Binding-site contacts:
Ligand atom C14 contacts residue PHE298 of chain 1.B at 3.9 Å (hydrophobic).
Ligand atom C29 contacts residue GLN295 of chain 1.B at 3.7 Å.
Ligand atom C8 contacts residue ILE302 of chain 1.B at 3.9 Å (hydrophobic).
Ligand atom C24 contacts residue MET199 of chain 1.B at 3.6 Å (hydrophobic).
Ligand atom O1 contacts residue PHE298 of chain 1.B at 3.8 Å.
Ligand atom C5 contacts residue PHE298 of chain 1.B at 3.7 Å (hydrophobic).
Ligand atom O2 contacts residue MET199 of chain 1.B at 3.2 Å.
Ligand atom C10 contacts residue MET283 of chain 1.B at 3.4 Å (hydrophobic).
Ligand atom C16 contacts residue MET283 of chain 1.B at 3.5 Å (hydrophobic).
Ligand atom O3 contacts residue GLN295 of chain 1.B at 2.9 Å (h-bond).
Ligand atom C28 contacts residue PHE298 of chain 1.B at 3.4 Å (hydrophobic).
Ligand atom C18 contacts residue MET283 of chain 1.B at 3.6 Å (hydrophobic).
Ligand atom C29 contacts residue MET283 of chain 1.B at 3.7 Å (hydrophobic).
Ligand atom N3 contacts residue MET283 of chain 1.B at 3.6 Å.
Ligand atom O1 contacts residue ILE262 of chain 1.B at 3.5 Å.
Ligand atom C17 contacts residue MET283 of chain 1.B at 3.3 Å (hydrophobic).
Ligand atom C15 contacts residue PHE298 of chain 1.B at 3.6 Å (hydrophobic).
Ligand atom N5 contacts residue PRO282 of chain 1.B at 3.7 Å.
Ligand atom C1 contacts residue GLN295 of chain 1.B at 3.9 Å.
Ligand atom C25 contacts residue LEU245 of chain 1.B at 3.6 Å (hydrophobic).
Ligand atom O3 contacts residue PHE298 of chain 1.B at 3.5 Å.
Ligand atom O1 contacts residue GLN295 of chain 1.B at 3.0 Å (h-bond).
Ligand atom C3 contacts residue PHE298 of chain 1.B at 3.8 Å (hydrophobic).
Ligand atom C16 contacts residue ILE302 of chain 1.B at 3.9 Å (hydrophobic).
Ligand atom C19 contacts residue EDO1 of chain 1.T at 3.9 Å.
Ligand atom C20 contacts residue MET199 of chain 1.B at 3.7 Å (hydrophobic).
Ligand atom C24 contacts residue LEU245 of chain 1.B at 3.9 Å (hydrophobic).
Ligand atom C1 contacts residue ASN247 of chain 1.B at 3.5 Å.
Ligand atom C27 contacts residue PHE298 of chain 1.B at 3.6 Å (hydrophobic).
Ligand atom C18 contacts residue EDO1 of chain 1.T at 3.9 Å.
Ligand atom C22 contacts residue HIS86 of chain 1.B at 3.9 Å.
Ligand atom C1 contacts residue THR259 of chain 1.B at 3.8 Å.
Ligand atom C3 contacts residue TYR85 of chain 1.B at 3.9 Å (hydrophobic).
Ligand atom C28 contacts residue ILE262 of chain 1.B at 3.8 Å (hydrophobic).
Ligand atom C2 contacts residue PHE298 of chain 1.B at 3.4 Å (hydrophobic).
Ligand atom C29 contacts residue PHE298 of chain 1.B at 3.7 Å (hydrophobic).
Ligand atom C3 contacts residue ASN247 of chain 1.B at 3.7 Å.
Ligand atom C2 contacts residue ILE262 of chain 1.B at 3.6 Å (hydrophobic).
Ligand atom C9 contacts residue ILE302 of chain 1.B at 3.5 Å (hydrophobic).
Ligand atom C4 contacts residue PHE298 of chain 1.B at 3.8 Å (hydrophobic).

A protein and the small-molecule ligand that binds it are described below.
Small molecule (SMILES): COc1ccc(C2=NN(C3CCN(c4nc(N)nc5ccccc45)CC3)C(=O)[C@@H]3CC=CC[C@H]23)cc1OC

Sequence of chain 1.B:
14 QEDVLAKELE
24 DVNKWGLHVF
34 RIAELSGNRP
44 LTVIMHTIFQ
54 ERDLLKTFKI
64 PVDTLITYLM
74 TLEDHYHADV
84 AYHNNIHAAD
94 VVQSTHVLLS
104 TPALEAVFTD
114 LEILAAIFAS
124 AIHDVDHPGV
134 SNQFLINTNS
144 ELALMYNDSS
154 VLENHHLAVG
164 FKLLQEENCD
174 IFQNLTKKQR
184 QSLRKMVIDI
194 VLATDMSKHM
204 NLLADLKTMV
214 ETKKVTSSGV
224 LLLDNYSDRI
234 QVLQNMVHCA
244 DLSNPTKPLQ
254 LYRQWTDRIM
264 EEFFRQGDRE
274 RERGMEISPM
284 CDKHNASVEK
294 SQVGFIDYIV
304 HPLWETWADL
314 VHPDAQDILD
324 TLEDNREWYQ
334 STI